A protein and the small-molecule ligand that binds it are described below.
Small molecule (SMILES): CC(=O)N[C@@H]1[C@@H](O)[C@H](O)[C@@H](CO)O[C@H]1O

Sequence of chain 1.B:
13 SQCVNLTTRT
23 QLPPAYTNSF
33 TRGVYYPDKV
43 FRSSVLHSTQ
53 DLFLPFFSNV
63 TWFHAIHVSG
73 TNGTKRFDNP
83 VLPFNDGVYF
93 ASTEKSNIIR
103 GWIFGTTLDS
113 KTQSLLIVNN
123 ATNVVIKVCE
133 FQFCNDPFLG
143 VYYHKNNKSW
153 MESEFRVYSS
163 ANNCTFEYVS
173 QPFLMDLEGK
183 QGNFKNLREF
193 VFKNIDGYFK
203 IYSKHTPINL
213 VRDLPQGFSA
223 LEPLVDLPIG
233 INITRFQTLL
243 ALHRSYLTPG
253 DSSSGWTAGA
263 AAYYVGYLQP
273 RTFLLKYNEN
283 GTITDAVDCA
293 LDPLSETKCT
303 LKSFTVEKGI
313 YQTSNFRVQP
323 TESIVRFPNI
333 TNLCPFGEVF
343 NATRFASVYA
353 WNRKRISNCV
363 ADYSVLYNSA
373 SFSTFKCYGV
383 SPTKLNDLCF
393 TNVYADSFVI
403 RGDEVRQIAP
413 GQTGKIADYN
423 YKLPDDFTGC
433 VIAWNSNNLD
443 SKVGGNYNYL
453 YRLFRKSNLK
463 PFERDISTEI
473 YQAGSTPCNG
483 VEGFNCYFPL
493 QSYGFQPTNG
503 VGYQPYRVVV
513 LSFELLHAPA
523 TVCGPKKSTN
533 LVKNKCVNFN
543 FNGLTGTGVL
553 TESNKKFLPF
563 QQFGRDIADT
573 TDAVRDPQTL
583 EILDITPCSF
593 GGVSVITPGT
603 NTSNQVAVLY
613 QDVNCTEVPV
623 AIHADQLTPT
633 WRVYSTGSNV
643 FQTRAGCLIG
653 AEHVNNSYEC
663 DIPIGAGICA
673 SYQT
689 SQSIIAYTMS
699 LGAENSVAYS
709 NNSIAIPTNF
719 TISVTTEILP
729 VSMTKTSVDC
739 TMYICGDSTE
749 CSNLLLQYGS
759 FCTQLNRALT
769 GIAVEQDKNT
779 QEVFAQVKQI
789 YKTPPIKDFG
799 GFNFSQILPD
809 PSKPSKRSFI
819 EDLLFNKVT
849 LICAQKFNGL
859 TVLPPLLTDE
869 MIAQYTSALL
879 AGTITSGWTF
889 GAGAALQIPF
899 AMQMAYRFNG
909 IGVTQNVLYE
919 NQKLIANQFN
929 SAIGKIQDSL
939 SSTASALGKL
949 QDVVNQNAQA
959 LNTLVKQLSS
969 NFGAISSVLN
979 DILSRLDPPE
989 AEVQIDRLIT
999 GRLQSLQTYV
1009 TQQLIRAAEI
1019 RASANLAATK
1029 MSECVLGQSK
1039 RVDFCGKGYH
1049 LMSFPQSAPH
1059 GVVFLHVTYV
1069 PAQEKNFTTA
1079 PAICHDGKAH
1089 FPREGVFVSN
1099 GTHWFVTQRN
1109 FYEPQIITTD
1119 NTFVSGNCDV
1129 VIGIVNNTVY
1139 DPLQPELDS

Sequence of chain 1.A:
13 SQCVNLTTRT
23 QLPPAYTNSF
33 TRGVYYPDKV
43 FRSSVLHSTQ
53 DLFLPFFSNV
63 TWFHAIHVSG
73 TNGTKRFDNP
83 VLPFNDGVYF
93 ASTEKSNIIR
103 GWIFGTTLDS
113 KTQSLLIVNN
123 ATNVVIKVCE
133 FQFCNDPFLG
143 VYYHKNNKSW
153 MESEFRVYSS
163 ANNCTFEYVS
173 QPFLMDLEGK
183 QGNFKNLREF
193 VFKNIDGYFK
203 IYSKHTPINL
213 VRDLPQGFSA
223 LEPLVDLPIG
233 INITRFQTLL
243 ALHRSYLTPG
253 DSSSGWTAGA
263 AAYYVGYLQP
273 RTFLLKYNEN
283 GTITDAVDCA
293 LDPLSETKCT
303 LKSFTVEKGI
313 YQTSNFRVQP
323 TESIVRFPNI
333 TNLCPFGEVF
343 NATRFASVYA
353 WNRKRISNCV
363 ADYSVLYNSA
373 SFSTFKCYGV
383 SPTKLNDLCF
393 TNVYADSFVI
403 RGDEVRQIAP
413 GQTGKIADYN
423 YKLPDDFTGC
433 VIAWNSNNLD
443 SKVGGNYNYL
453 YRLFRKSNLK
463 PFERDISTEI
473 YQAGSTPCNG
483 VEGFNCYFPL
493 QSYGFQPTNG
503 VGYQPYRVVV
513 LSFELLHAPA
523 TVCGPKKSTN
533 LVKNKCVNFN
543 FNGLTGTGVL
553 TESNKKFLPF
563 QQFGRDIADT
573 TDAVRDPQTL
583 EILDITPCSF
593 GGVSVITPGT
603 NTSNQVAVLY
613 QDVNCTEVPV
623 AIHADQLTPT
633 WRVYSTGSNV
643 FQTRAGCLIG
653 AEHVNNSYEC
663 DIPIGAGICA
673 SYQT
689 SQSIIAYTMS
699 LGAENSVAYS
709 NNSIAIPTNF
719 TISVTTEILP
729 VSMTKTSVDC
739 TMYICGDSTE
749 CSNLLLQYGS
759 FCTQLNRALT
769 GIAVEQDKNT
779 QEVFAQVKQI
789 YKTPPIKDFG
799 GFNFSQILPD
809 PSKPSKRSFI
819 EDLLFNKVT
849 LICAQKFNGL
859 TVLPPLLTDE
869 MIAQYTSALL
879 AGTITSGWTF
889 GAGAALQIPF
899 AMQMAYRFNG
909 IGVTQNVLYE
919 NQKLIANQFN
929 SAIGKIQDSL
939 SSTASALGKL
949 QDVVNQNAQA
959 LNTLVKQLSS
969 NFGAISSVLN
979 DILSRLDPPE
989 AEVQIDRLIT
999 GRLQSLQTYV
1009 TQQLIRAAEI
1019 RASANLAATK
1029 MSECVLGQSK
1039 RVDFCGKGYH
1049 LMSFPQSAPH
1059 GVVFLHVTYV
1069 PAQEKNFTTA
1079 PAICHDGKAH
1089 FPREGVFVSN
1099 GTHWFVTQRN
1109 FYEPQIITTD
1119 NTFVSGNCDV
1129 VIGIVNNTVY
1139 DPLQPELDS

Binding-site contacts:
Ligand atom C1 contacts residue LYS558 of chain 1.B at 4.0 Å.
Ligand atom C3 contacts residue GLU281 of chain 1.A at 4.1 Å.
Ligand atom C4 contacts residue ASN282 of chain 1.A at 4.2 Å.
Ligand atom O7 contacts residue ASN282 of chain 1.A at 3.4 Å (h-bond).
Ligand atom C6 contacts residue LYS558 of chain 1.B at 3.1 Å.
Ligand atom C5 contacts residue ASN282 of chain 1.A at 3.7 Å.
Ligand atom C7 contacts residue ASN282 of chain 1.A at 3.3 Å.
Ligand atom C7 contacts residue ASN280 of chain 1.A at 4.1 Å.
Ligand atom N2 contacts residue ASN282 of chain 1.A at 2.9 Å (h-bond).
Ligand atom C2 contacts residue GLU281 of chain 1.A at 3.9 Å.
Ligand atom O5 contacts residue LYS558 of chain 1.B at 3.2 Å (salt-bridge).
Ligand atom C5 contacts residue LYS558 of chain 1.B at 3.3 Å.
Ligand atom O6 contacts residue LYS558 of chain 1.B at 3.8 Å.
Ligand atom C2 contacts residue ASN282 of chain 1.A at 2.5 Å.
Ligand atom N2 contacts residue GLU281 of chain 1.A at 2.9 Å (salt-bridge).
Ligand atom C8 contacts residue GLU281 of chain 1.A at 3.4 Å.
Ligand atom C1 contacts residue GLU281 of chain 1.A at 4.2 Å.
Ligand atom C8 contacts residue ASN280 of chain 1.A at 3.7 Å.
Ligand atom O7 contacts residue ASN280 of chain 1.A at 4.0 Å.
Ligand atom O5 contacts residue ASN282 of chain 1.A at 2.4 Å (h-bond).
Ligand atom C8 contacts residue ASN282 of chain 1.A at 4.4 Å.
Ligand atom C1 contacts residue ASN282 of chain 1.A at 1.4 Å.
Ligand atom C7 contacts residue GLU281 of chain 1.A at 3.6 Å.
Ligand atom C3 contacts residue ASN282 of chain 1.A at 3.8 Å.